Sequence of chain 1.A:
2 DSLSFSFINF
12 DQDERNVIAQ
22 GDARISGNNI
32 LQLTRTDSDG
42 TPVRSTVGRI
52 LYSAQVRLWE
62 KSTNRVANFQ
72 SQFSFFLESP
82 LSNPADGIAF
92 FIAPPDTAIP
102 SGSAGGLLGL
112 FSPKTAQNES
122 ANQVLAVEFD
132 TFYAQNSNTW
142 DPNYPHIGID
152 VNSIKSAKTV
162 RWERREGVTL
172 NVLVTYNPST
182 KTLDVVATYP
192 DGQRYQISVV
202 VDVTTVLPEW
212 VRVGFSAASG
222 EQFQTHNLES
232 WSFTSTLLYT

Binding-site contacts:
Ligand atom O6 contacts residue GLY221 of chain 1.A at 3.2 Å (h-bond).
Ligand atom O2 contacts residue PHE133 of chain 1.A at 3.5 Å.
Ligand atom C6 contacts residue ALA86 of chain 1.A at 3.8 Å (hydrophobic).
Ligand atom O2 contacts residue GLY221 of chain 1.A at 3.8 Å.
Ligand atom C7 contacts residue GLU222 of chain 1.A at 3.8 Å.
Ligand atom C6 contacts residue GLN223 of chain 1.A at 3.6 Å.
Ligand atom C6 contacts residue ASP87 of chain 1.A at 3.5 Å.
Ligand atom O4 contacts residue ASN139 of chain 1.A at 2.8 Å (h-bond).
Ligand atom O6 contacts residue GLU222 of chain 1.A at 3.0 Å (salt-bridge).
Ligand atom O2 contacts residue GLY106 of chain 1.A at 4.0 Å.
Ligand atom O3 contacts residue GLY106 of chain 1.A at 3.7 Å.
Ligand atom C4 contacts residue ASP87 of chain 1.A at 3.3 Å.
Ligand atom C3 contacts residue GLU222 of chain 1.A at 3.8 Å.
Ligand atom C2 contacts residue PHE133 of chain 1.A at 3.8 Å (hydrophobic).
Ligand atom O3 contacts residue GLY107 of chain 1.A at 2.8 Å (h-bond).
Ligand atom C7 contacts residue GLN223 of chain 1.A at 3.1 Å.
Ligand atom C3 contacts residue ASN139 of chain 1.A at 4.0 Å.
Ligand atom O6 contacts residue ALA86 of chain 1.A at 3.5 Å.
Ligand atom C5 contacts residue ASP87 of chain 1.A at 4.1 Å.
Ligand atom O6 contacts residue ASP87 of chain 1.A at 2.7 Å (salt-bridge).
Ligand atom O6 contacts residue GLN223 of chain 1.A at 3.0 Å (h-bond).
Ligand atom C4 contacts residue GLY107 of chain 1.A at 3.5 Å.
Ligand atom O1 contacts residue GLN223 of chain 1.A at 3.7 Å.
Ligand atom C4 contacts residue ASN139 of chain 1.A at 3.9 Å.
Ligand atom O4 contacts residue ASP87 of chain 1.A at 2.5 Å (salt-bridge).
Ligand atom C3 contacts residue GLY107 of chain 1.A at 3.7 Å.
Ligand atom O3 contacts residue SER138 of chain 1.A at 3.4 Å (h-bond).
Ligand atom C5 contacts residue GLU222 of chain 1.A at 3.9 Å.
Ligand atom C6 contacts residue PHE133 of chain 1.A at 3.6 Å (hydrophobic).
Ligand atom C1 contacts residue GLU222 of chain 1.A at 3.8 Å.
Ligand atom O5 contacts residue GLY221 of chain 1.A at 3.9 Å.
Ligand atom C6 contacts residue GLU222 of chain 1.A at 3.9 Å.
Ligand atom O2 contacts residue ALA105 of chain 1.A at 3.9 Å.
Ligand atom O2 contacts residue SER138 of chain 1.A at 2.9 Å (h-bond).
Ligand atom O1 contacts residue GLU222 of chain 1.A at 3.3 Å.
Ligand atom C5 contacts residue PHE133 of chain 1.A at 3.8 Å (hydrophobic).
Ligand atom O5 contacts residue GLU222 of chain 1.A at 2.9 Å (salt-bridge).
Ligand atom C3 contacts residue SER138 of chain 1.A at 3.7 Å.
Ligand atom O4 contacts residue GLY107 of chain 1.A at 3.3 Å (h-bond).
Ligand atom O4 contacts residue PHE133 of chain 1.A at 3.4 Å.

The protein below binds the small molecule below.
Small molecule (SMILES): CO[C@H]1O[C@H](CO)[C@@H](O)[C@H](O[C@H]2O[C@H](CO)[C@@H](O)[C@H](O)[C@@H]2O)[C@@H]1O